Sequence of chain 1.A:
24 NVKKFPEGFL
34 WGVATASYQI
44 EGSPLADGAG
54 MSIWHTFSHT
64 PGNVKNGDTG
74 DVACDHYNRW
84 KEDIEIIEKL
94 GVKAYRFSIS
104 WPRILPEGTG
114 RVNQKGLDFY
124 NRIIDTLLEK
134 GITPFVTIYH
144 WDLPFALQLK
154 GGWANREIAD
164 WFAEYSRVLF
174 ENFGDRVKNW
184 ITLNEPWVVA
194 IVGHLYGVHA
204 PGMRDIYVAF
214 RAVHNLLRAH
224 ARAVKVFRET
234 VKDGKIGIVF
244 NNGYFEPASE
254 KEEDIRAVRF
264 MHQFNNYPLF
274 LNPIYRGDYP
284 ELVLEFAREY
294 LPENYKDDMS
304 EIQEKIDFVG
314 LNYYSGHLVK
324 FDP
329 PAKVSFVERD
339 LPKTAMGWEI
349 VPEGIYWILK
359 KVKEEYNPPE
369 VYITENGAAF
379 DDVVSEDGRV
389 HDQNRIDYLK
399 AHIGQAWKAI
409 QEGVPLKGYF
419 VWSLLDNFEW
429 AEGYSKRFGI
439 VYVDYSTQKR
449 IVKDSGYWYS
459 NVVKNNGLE

This protein binds this small molecule.
Small molecule (SMILES): OC[C@H]1O[C@H](O)[C@H](F)[C@@H](O)[C@@H]1O

Binding-site contacts:
Ligand atom C6 contacts residue GLU427 of chain 1.A at 3.4 Å.
Ligand atom C3 contacts residue TRP420 of chain 1.A at 3.6 Å (hydrophobic).
Ligand atom O6 contacts residue TRP346 of chain 1.A at 3.7 Å.
Ligand atom F2 contacts residue ASN187 of chain 1.A at 2.9 Å.
Ligand atom F2 contacts residue GLU188 of chain 1.A at 3.6 Å.
Ligand atom C3 contacts residue TRP428 of chain 1.A at 3.8 Å (hydrophobic).
Ligand atom C2 contacts residue ASN187 of chain 1.A at 3.9 Å.
Ligand atom C1 contacts residue TYR317 of chain 1.A at 3.7 Å (hydrophobic).
Ligand atom O6 contacts residue GLU427 of chain 1.A at 2.8 Å (salt-bridge).
Ligand atom C3 contacts residue HIS143 of chain 1.A at 3.8 Å.
Ligand atom O4 contacts residue GLN42 of chain 1.A at 2.8 Å (h-bond).
Ligand atom O4 contacts residue TRP428 of chain 1.A at 3.6 Å.
Ligand atom C4 contacts residue TRP428 of chain 1.A at 3.8 Å (hydrophobic).
Ligand atom C1 contacts residue GLU373 of chain 1.A at 1.4 Å.
Ligand atom O5 contacts residue GLU373 of chain 1.A at 2.4 Å (salt-bridge).
Ligand atom O3 contacts residue TRP428 of chain 1.A at 2.8 Å (h-bond).
Ligand atom O5 contacts residue TYR317 of chain 1.A at 3.2 Å (h-bond).
Ligand atom C4 contacts residue GLU427 of chain 1.A at 3.6 Å.
Ligand atom C6 contacts residue TRP420 of chain 1.A at 3.8 Å (hydrophobic).
Ligand atom C3 contacts residue GLU373 of chain 1.A at 3.0 Å.
Ligand atom C1 contacts residue GLU188 of chain 1.A at 3.3 Å.
Ligand atom O3 contacts residue GLN42 of chain 1.A at 2.7 Å (h-bond).
Ligand atom C4 contacts residue TRP420 of chain 1.A at 3.8 Å (hydrophobic).
Ligand atom O3 contacts residue TRP420 of chain 1.A at 3.7 Å.
Ligand atom C6 contacts residue TYR317 of chain 1.A at 3.5 Å (hydrophobic).
Ligand atom F2 contacts residue GLU373 of chain 1.A at 2.7 Å.
Ligand atom O3 contacts residue HIS143 of chain 1.A at 3.0 Å (h-bond).
Ligand atom C2 contacts residue GLU188 of chain 1.A at 3.4 Å.
Ligand atom C5 contacts residue GLU373 of chain 1.A at 2.8 Å.
Ligand atom O4 contacts residue TRP420 of chain 1.A at 3.2 Å.
Ligand atom C2 contacts residue GLU373 of chain 1.A at 2.4 Å.
Ligand atom C3 contacts residue GLN42 of chain 1.A at 3.7 Å.
Ligand atom F2 contacts residue HIS143 of chain 1.A at 2.9 Å.
Ligand atom C6 contacts residue PHE436 of chain 1.A at 3.8 Å (hydrophobic).
Ligand atom C5 contacts residue TYR317 of chain 1.A at 3.2 Å (hydrophobic).
Ligand atom C4 contacts residue GLN42 of chain 1.A at 4.0 Å.
Ligand atom C4 contacts residue GLU373 of chain 1.A at 3.5 Å.
Ligand atom C2 contacts residue HIS143 of chain 1.A at 3.9 Å.
Ligand atom C5 contacts residue TRP420 of chain 1.A at 3.6 Å (hydrophobic).
Ligand atom O4 contacts residue GLU427 of chain 1.A at 2.6 Å (salt-bridge).